Sequence of chain 1.A:
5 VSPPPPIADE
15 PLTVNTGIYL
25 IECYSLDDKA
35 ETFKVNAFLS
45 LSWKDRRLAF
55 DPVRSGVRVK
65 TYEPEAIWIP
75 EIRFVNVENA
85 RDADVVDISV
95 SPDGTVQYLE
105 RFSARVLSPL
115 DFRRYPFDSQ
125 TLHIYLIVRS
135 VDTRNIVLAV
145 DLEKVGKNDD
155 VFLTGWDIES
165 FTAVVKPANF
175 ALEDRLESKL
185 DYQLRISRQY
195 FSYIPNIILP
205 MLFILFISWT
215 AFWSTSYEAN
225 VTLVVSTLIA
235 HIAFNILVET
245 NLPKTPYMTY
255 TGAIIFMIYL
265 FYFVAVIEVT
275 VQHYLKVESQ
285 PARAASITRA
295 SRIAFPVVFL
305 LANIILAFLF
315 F

Sequence of chain 1.B:
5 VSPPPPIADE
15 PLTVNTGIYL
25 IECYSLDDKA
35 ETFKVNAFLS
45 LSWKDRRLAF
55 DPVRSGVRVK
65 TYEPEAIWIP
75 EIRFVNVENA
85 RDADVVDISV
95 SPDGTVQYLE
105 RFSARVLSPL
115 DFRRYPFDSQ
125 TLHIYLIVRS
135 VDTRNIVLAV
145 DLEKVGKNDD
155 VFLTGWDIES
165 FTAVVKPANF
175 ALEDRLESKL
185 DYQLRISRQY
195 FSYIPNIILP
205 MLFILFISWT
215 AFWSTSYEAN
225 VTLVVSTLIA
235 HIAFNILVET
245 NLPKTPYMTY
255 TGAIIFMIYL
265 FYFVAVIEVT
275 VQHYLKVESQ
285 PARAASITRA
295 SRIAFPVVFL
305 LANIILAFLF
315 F

Binding-site contacts:
Ligand atom CAD contacts residue VAL79 of chain 1.B at 3.8 Å (hydrophobic).
Ligand atom CAD contacts residue ILE131 of chain 1.B at 4.4 Å (hydrophobic).
Ligand atom CAA contacts residue ASN152 of chain 1.A at 3.8 Å.
Ligand atom CAC contacts residue PHE174 of chain 1.B at 4.0 Å (hydrophobic).
Ligand atom OAO contacts residue ASN152 of chain 1.A at 3.6 Å.
Ligand atom CAJ contacts residue LYS183 of chain 1.B at 3.8 Å.
Ligand atom CAH contacts residue PHE174 of chain 1.B at 3.4 Å (hydrophobic).
Ligand atom CAM contacts residue ASP154 of chain 1.A at 3.4 Å.
Ligand atom CAD contacts residue PHE174 of chain 1.B at 4.2 Å (hydrophobic).
Ligand atom CAC contacts residue TYR23 of chain 1.A at 3.3 Å (hydrophobic).
Ligand atom CAE contacts residue ASN152 of chain 1.A at 3.6 Å.
Ligand atom CAK contacts residue ASP154 of chain 1.A at 4.2 Å.
Ligand atom OAO contacts residue ASP153 of chain 1.A at 3.9 Å.
Ligand atom OAO contacts residue TYR23 of chain 1.A at 3.6 Å.
Ligand atom NAN contacts residue ASP154 of chain 1.A at 3.6 Å.
Ligand atom CAA contacts residue PHE174 of chain 1.B at 4.1 Å (hydrophobic).
Ligand atom CAF contacts residue PHE174 of chain 1.B at 4.1 Å (hydrophobic).
Ligand atom CAC contacts residue ASN152 of chain 1.A at 3.2 Å.
Ligand atom CAA contacts residue TYR23 of chain 1.A at 3.6 Å (hydrophobic).
Ligand atom CAL contacts residue ASN152 of chain 1.A at 3.8 Å.
Ligand atom CAA contacts residue LEU176 of chain 1.B at 3.3 Å (hydrophobic).
Ligand atom CAI contacts residue PHE174 of chain 1.B at 3.9 Å (hydrophobic).
Ligand atom CAF contacts residue LYS183 of chain 1.B at 4.4 Å.
Ligand atom CAC contacts residue LEU176 of chain 1.B at 4.2 Å (hydrophobic).
Ligand atom CAE contacts residue PHE174 of chain 1.B at 4.0 Å (hydrophobic).
Ligand atom NAN contacts residue ASN152 of chain 1.A at 2.9 Å (h-bond).
Ligand atom CAM contacts residue ASP153 of chain 1.A at 3.2 Å.
Ligand atom CAB contacts residue PHE174 of chain 1.B at 4.2 Å (hydrophobic).
Ligand atom CAG contacts residue PHE174 of chain 1.B at 4.4 Å (hydrophobic).
Ligand atom CAJ contacts residue PHE174 of chain 1.B at 3.9 Å (hydrophobic).
Ligand atom CLAP contacts residue LYS183 of chain 1.B at 3.0 Å.
Ligand atom CAG contacts residue ASN152 of chain 1.A at 4.0 Å.
Ligand atom CAK contacts residue LYS183 of chain 1.B at 3.7 Å.
Ligand atom CLAP contacts residue ASP154 of chain 1.A at 3.4 Å.
Ligand atom CAG contacts residue TYR23 of chain 1.A at 4.2 Å (hydrophobic).
Ligand atom CAB contacts residue ILE131 of chain 1.B at 4.4 Å (hydrophobic).
Ligand atom CAM contacts residue ASN152 of chain 1.A at 3.6 Å.
Ligand atom CAB contacts residue LEU176 of chain 1.B at 3.9 Å (hydrophobic).
Ligand atom CAF contacts residue ASN152 of chain 1.A at 4.0 Å.
Ligand atom NAN contacts residue ASP153 of chain 1.A at 3.5 Å (salt-bridge).

The protein below binds the small molecule below.
Small molecule (SMILES): CN[C@@]1(c2ccccc2Cl)CCCCC1=O